This protein binds this small molecule.
Small molecule (SMILES): CC[C@H](C)[C@H](N)C(=O)N[C@@H](CO)C(=O)N[C@@H](CCC(=O)O)C(=O)N[C@H](C=O)C(C)C

Sequence of chain 13.E:
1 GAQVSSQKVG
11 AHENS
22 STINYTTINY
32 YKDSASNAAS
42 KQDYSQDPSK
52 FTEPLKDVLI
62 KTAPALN

Binding-site contacts:
Ligand atom CA contacts residue VAL4 of chain 13.E at 4.0 Å (hydrophobic).
Ligand atom OE1 contacts residue VAL4 of chain 13.E at 3.6 Å (h-bond).
Ligand atom CB contacts residue ALA2 of chain 13.E at 3.5 Å (hydrophobic).
Ligand atom C contacts residue VAL4 of chain 13.E at 3.4 Å (hydrophobic).
Ligand atom N contacts residue VAL4 of chain 13.E at 2.8 Å (h-bond).
Ligand atom OE2 contacts residue VAL4 of chain 13.E at 4.1 Å.
Ligand atom C contacts residue ALA2 of chain 13.E at 4.3 Å (hydrophobic).
Ligand atom CA contacts residue VAL4 of chain 13.E at 3.0 Å (hydrophobic).
Ligand atom O contacts residue VAL4 of chain 13.E at 3.0 Å (h-bond).
Ligand atom CB contacts residue GLN3 of chain 13.E at 3.8 Å.
Ligand atom CG1 contacts residue GLN3 of chain 13.E at 3.1 Å.
Ligand atom CB contacts residue VAL4 of chain 13.E at 3.9 Å (hydrophobic).
Ligand atom C contacts residue VAL4 of chain 13.E at 3.8 Å (hydrophobic).
Ligand atom OG contacts residue ALA2 of chain 13.E at 3.9 Å.
Ligand atom CG2 contacts residue MYR1 of chain 12.H at 3.7 Å.
Ligand atom CG2 contacts residue ALA2 of chain 13.E at 3.9 Å (hydrophobic).
Ligand atom C contacts residue ALA2 of chain 13.E at 3.3 Å (hydrophobic).
Ligand atom CD contacts residue VAL4 of chain 13.E at 3.8 Å (hydrophobic).
Ligand atom C contacts residue GLN3 of chain 13.E at 4.3 Å.
Ligand atom CB contacts residue MYR1 of chain 12.H at 4.3 Å.
Ligand atom OE1 contacts residue SER5 of chain 13.E at 4.2 Å.
Ligand atom O contacts residue SER5 of chain 13.E at 3.8 Å.
Ligand atom CG2 contacts residue GLN3 of chain 13.E at 3.3 Å.
Ligand atom OE2 contacts residue ASN25 of chain 13.E at 3.4 Å (h-bond).
Ligand atom CA contacts residue ALA2 of chain 13.E at 3.0 Å (hydrophobic).
Ligand atom O contacts residue SER6 of chain 13.E at 4.1 Å.
Ligand atom CB contacts residue VAL4 of chain 13.E at 4.3 Å (hydrophobic).
Ligand atom CD1 contacts residue VAL4 of chain 13.E at 3.9 Å (hydrophobic).
Ligand atom O contacts residue VAL4 of chain 13.E at 4.0 Å.
Ligand atom CG contacts residue VAL4 of chain 13.E at 4.2 Å (hydrophobic).
Ligand atom CB contacts residue GLN3 of chain 13.E at 4.1 Å.
Ligand atom N contacts residue ALA2 of chain 13.E at 4.3 Å.
Ligand atom O contacts residue ALA2 of chain 13.E at 4.0 Å.
Ligand atom CG2 contacts residue VAL4 of chain 13.E at 3.8 Å (hydrophobic).
Ligand atom CG2 contacts residue SER5 of chain 13.E at 3.1 Å.
Ligand atom N contacts residue ALA2 of chain 13.E at 2.8 Å (h-bond).
Ligand atom O contacts residue GLN3 of chain 13.E at 3.4 Å (h-bond).
Ligand atom N contacts residue VAL4 of chain 13.E at 4.1 Å.
Ligand atom OG contacts residue GLN3 of chain 13.E at 3.0 Å (h-bond).
Ligand atom CA contacts residue ALA2 of chain 13.E at 3.9 Å (hydrophobic).